Binding-site contacts:
Ligand atom C04 contacts residue ARG230 of chain 1.A at 3.8 Å.
Ligand atom S10 contacts residue LEU227 of chain 1.A at 3.7 Å.
Ligand atom C09 contacts residue LEU227 of chain 1.A at 4.4 Å (hydrophobic).
Ligand atom S10 contacts residue ARG231 of chain 1.A at 3.5 Å (salt-bridge).
Ligand atom C08 contacts residue ARG231 of chain 1.A at 3.7 Å.
Ligand atom C11 contacts residue ARG230 of chain 1.A at 4.0 Å.
Ligand atom S10 contacts residue ARG230 of chain 1.A at 3.7 Å.
Ligand atom C03 contacts residue PHE239 of chain 1.A at 3.9 Å (hydrophobic).
Ligand atom C02 contacts residue GLU240 of chain 1.A at 3.6 Å.
Ligand atom C03 contacts residue GLU240 of chain 1.A at 3.6 Å.
Ligand atom C09 contacts residue ARG231 of chain 1.A at 3.4 Å.
Ligand atom C03 contacts residue ARG230 of chain 1.A at 3.9 Å.
Ligand atom C04 contacts residue GLU240 of chain 1.A at 4.4 Å.
Ligand atom C11 contacts residue ARG231 of chain 1.A at 4.0 Å.
Ligand atom O01 contacts residue GLU240 of chain 1.A at 2.9 Å (salt-bridge).

Sequence of chain 1.A:
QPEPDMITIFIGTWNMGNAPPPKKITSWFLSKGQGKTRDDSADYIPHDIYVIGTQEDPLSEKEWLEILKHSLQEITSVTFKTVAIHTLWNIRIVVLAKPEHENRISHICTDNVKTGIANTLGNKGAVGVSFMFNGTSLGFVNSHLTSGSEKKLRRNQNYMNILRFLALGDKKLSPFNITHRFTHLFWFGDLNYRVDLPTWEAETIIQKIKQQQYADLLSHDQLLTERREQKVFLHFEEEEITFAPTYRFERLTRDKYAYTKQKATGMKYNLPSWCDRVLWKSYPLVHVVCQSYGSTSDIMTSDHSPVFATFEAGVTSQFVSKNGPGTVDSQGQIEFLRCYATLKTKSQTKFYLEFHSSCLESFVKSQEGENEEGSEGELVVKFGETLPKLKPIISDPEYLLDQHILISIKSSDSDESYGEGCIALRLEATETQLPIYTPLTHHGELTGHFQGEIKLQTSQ

This protein binds this small molecule.
Small molecule (SMILES): OC1CCN(Cc2ccsc2)CC1